This protein binds this small molecule.
Small molecule (SMILES): COc1cccc(-c2nnc3n(Cc4ccccc4Cl)c(=O)c4ccccc4n23)c1O

Sequence of chain 1.A:
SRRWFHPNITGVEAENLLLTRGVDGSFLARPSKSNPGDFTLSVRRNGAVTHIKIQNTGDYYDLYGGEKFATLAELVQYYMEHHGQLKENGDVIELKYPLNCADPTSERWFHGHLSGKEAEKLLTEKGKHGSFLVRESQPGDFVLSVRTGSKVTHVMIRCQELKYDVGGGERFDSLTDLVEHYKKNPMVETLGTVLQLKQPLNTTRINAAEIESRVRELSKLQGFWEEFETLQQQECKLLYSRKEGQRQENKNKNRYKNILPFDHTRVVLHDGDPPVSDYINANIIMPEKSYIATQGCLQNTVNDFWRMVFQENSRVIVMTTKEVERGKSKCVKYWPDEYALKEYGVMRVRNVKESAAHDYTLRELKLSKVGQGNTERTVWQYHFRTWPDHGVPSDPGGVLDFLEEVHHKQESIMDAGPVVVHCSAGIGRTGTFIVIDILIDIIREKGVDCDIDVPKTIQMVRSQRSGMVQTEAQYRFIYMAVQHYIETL

Binding-site contacts:
Ligand atom O3 contacts residue ARG266 of chain 1.A at 3.1 Å (salt-bridge).
Ligand atom C13 contacts residue GLN80 of chain 1.A at 3.6 Å.
Ligand atom C3 contacts residue GLN270 of chain 1.A at 3.4 Å.
Ligand atom C1 contacts residue GLN270 of chain 1.A at 3.6 Å.
Ligand atom C11 contacts residue GLN80 of chain 1.A at 3.7 Å.
Ligand atom C16 contacts residue ARG266 of chain 1.A at 3.7 Å.
Ligand atom C18 contacts residue LEU263 of chain 1.A at 3.7 Å (hydrophobic).
Ligand atom N3 contacts residue GLN270 of chain 1.A at 2.9 Å (h-bond).
Ligand atom C8 contacts residue GLN270 of chain 1.A at 3.3 Å.
Ligand atom CL1 contacts residue LEU284 of chain 1.A at 3.7 Å.
Ligand atom C6 contacts residue TYR81 of chain 1.A at 3.7 Å (hydrophobic).
Ligand atom C17 contacts residue SER265 of chain 1.A at 3.6 Å.
Ligand atom O1 contacts residue HIS85 of chain 1.A at 3.4 Å.
Ligand atom C4 contacts residue TYR81 of chain 1.A at 3.7 Å (hydrophobic).
Ligand atom O2 contacts residue LEU263 of chain 1.A at 3.2 Å (h-bond).
Ligand atom C8 contacts residue HIS85 of chain 1.A at 3.7 Å.
Ligand atom C15 contacts residue GLU84 of chain 1.A at 3.5 Å.
Ligand atom C5 contacts residue TYR81 of chain 1.A at 3.6 Å (hydrophobic).
Ligand atom N4 contacts residue GLN270 of chain 1.A at 3.6 Å (h-bond).
Ligand atom N4 contacts residue SER265 of chain 1.A at 3.6 Å.
Ligand atom C23 contacts residue SER265 of chain 1.A at 3.6 Å.
Ligand atom C10 contacts residue GLN80 of chain 1.A at 3.5 Å.
Ligand atom O1 contacts residue TYR81 of chain 1.A at 3.3 Å.
Ligand atom O3 contacts residue TYR264 of chain 1.A at 3.1 Å (h-bond).
Ligand atom C7 contacts residue GLN270 of chain 1.A at 3.4 Å.
Ligand atom N4 contacts residue ARG266 of chain 1.A at 3.0 Å (salt-bridge).
Ligand atom C18 contacts residue SER265 of chain 1.A at 3.5 Å.
Ligand atom C21 contacts residue SER265 of chain 1.A at 3.7 Å.
Ligand atom N3 contacts residue ARG266 of chain 1.A at 3.4 Å.
Ligand atom O3 contacts residue SER265 of chain 1.A at 3.7 Å.
Ligand atom C15 contacts residue GLN80 of chain 1.A at 3.5 Å.
Ligand atom N1 contacts residue ARG266 of chain 1.A at 3.6 Å.
Ligand atom O3 contacts residue LEU263 of chain 1.A at 2.7 Å (h-bond).
Ligand atom C2 contacts residue ARG266 of chain 1.A at 3.7 Å.
Ligand atom C1 contacts residue ARG266 of chain 1.A at 3.5 Å.
Ligand atom C12 contacts residue GLN80 of chain 1.A at 3.5 Å.
Ligand atom CL1 contacts residue ASN282 of chain 1.A at 3.3 Å.
Ligand atom C9 contacts residue GLN80 of chain 1.A at 3.7 Å.
Ligand atom C5 contacts residue ASN282 of chain 1.A at 3.4 Å.
Ligand atom C22 contacts residue SER265 of chain 1.A at 3.6 Å.